Binding-site contacts:
Ligand atom N2 contacts residue TYR63 of chain 3.A at 3.7 Å.
Ligand atom N2 contacts residue FUC1 of chain 3.H at 3.1 Å.
Ligand atom C5 contacts residue ASN30 of chain 3.A at 3.6 Å.
Ligand atom O5 contacts residue FUC1 of chain 3.H at 3.4 Å.
Ligand atom O5 contacts residue MAN1 of chain 3.G at 3.3 Å.
Ligand atom O3 contacts residue GLN141 of chain 3.A at 3.1 Å (h-bond).
Ligand atom C8 contacts residue ARG147 of chain 3.A at 3.9 Å.
Ligand atom C3 contacts residue FUC1 of chain 3.H at 2.5 Å.
Ligand atom O7 contacts residue ASN30 of chain 3.A at 3.6 Å (h-bond).
Ligand atom C3 contacts residue ASN30 of chain 3.A at 3.8 Å.
Ligand atom O5 contacts residue ILE21 of chain 3.A at 3.7 Å.
Ligand atom O4 contacts residue MAN1 of chain 3.G at 3.2 Å.
Ligand atom C5 contacts residue MAN1 of chain 3.G at 3.6 Å.
Ligand atom O5 contacts residue ASN30 of chain 3.A at 2.3 Å (h-bond).
Ligand atom C4 contacts residue FUC1 of chain 3.H at 3.7 Å.
Ligand atom C5 contacts residue TYR63 of chain 3.A at 3.9 Å (hydrophobic).
Ligand atom C7 contacts residue ASN30 of chain 3.A at 3.4 Å.
Ligand atom O3 contacts residue FUC1 of chain 3.H at 1.6 Å.
Ligand atom N2 contacts residue ASN30 of chain 3.A at 2.9 Å (h-bond).
Ligand atom O7 contacts residue FUC1 of chain 3.H at 3.5 Å (h-bond).
Ligand atom C3 contacts residue GLN141 of chain 3.A at 3.6 Å.
Ligand atom O3 contacts residue MAN1 of chain 3.G at 1.6 Å.
Ligand atom C2 contacts residue GLN141 of chain 3.A at 3.7 Å.
Ligand atom O4 contacts residue FUC1 of chain 3.H at 3.4 Å.
Ligand atom C3 contacts residue TYR63 of chain 3.A at 3.2 Å (hydrophobic).
Ligand atom C2 contacts residue MAN1 of chain 3.G at 3.6 Å.
Ligand atom C7 contacts residue FUC1 of chain 3.H at 3.5 Å.
Ligand atom C2 contacts residue ASN30 of chain 3.A at 2.4 Å.
Ligand atom C2 contacts residue FUC1 of chain 3.H at 3.3 Å.
Ligand atom C2 contacts residue TYR63 of chain 3.A at 3.7 Å (hydrophobic).
Ligand atom O7 contacts residue TYR63 of chain 3.A at 3.6 Å.
Ligand atom C1 contacts residue ASN30 of chain 3.A at 1.4 Å.
Ligand atom C8 contacts residue GLN141 of chain 3.A at 3.5 Å.
Ligand atom C4 contacts residue MAN1 of chain 3.G at 3.4 Å.
Ligand atom C8 contacts residue TYR145 of chain 3.A at 3.6 Å (hydrophobic).
Ligand atom C1 contacts residue FUC1 of chain 3.H at 3.9 Å.
Ligand atom C1 contacts residue TYR63 of chain 3.A at 3.6 Å (hydrophobic).
Ligand atom N2 contacts residue GLN141 of chain 3.A at 2.9 Å (h-bond).
Ligand atom C7 contacts residue GLN141 of chain 3.A at 3.7 Å.
Ligand atom C3 contacts residue MAN1 of chain 3.G at 2.4 Å.

A small-molecule ligand and the protein it binds are described below.
Small molecule (SMILES): CC(=O)N[C@H]1[C@H](O[C@H]2[C@H](O)[C@@H](NC(C)=O)CO[C@@H]2CO)O[C@H](CO)[C@@H](O[C@@H]2O[C@H](CO[C@H]3O[C@H](CO)[C@@H](O)[C@H](O)[C@@H]3O)[C@@H](O)[C@H](O)[C@@H]2O[C@@H]2OC[C@@H](O)[C@H](O)[C@H]2O)[C@@H]1O

Sequence of chain 3.A:
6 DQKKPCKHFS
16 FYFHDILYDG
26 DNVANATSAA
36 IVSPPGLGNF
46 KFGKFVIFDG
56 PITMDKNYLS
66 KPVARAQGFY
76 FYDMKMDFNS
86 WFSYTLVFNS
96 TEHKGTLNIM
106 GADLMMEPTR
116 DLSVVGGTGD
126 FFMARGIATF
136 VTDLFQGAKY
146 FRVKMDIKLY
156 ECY